Sequence of chain 2.B:
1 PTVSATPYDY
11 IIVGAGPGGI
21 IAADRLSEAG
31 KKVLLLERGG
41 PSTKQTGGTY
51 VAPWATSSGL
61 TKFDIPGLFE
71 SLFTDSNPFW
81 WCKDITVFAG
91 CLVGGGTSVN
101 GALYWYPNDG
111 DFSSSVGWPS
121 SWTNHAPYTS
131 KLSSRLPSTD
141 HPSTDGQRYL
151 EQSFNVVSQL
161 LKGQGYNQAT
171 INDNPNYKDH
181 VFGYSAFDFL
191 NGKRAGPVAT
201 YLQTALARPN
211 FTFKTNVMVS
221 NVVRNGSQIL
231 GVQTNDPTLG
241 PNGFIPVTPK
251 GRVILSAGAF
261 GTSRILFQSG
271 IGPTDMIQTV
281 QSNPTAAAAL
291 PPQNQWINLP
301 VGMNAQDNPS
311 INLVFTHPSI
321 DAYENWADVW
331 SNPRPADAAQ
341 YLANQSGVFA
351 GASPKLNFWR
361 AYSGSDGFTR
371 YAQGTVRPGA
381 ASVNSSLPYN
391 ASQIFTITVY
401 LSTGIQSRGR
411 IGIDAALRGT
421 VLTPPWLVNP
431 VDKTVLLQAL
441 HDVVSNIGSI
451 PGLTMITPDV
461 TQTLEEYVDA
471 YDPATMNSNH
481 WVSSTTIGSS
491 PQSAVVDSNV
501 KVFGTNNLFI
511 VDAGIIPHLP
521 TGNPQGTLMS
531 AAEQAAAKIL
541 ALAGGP

Binding-site contacts:
Ligand atom N2 contacts residue GLN462 of chain 1.B at 4.2 Å.
Ligand atom C4 contacts residue ASN384 of chain 1.B at 4.1 Å.
Ligand atom C4 contacts residue GLN462 of chain 1.B at 4.0 Å.
Ligand atom O5 contacts residue GLN462 of chain 1.B at 4.1 Å.
Ligand atom O3 contacts residue GLN462 of chain 1.B at 3.5 Å (h-bond).
Ligand atom C6 contacts residue THR461 of chain 1.B at 3.6 Å.
Ligand atom C2 contacts residue ASN384 of chain 1.B at 2.4 Å.
Ligand atom O6 contacts residue SER386 of chain 1.B at 3.9 Å.
Ligand atom O6 contacts residue ASN384 of chain 1.B at 4.5 Å.
Ligand atom O7 contacts residue GLN462 of chain 1.B at 2.9 Å (h-bond).
Ligand atom O6 contacts residue ASP459 of chain 1.B at 3.0 Å (salt-bridge).
Ligand atom C8 contacts residue ALA470 of chain 1.B at 3.7 Å (hydrophobic).
Ligand atom O6 contacts residue THR461 of chain 1.B at 3.5 Å (h-bond).
Ligand atom O5 contacts residue ASN384 of chain 1.B at 2.3 Å (h-bond).
Ligand atom C7 contacts residue ASN384 of chain 1.B at 3.6 Å.
Ligand atom O7 contacts residue TYR467 of chain 1.B at 4.2 Å.
Ligand atom C1 contacts residue GLN462 of chain 1.B at 4.4 Å.
Ligand atom O4 contacts residue PRO388 of chain 2.B at 3.9 Å.
Ligand atom O7 contacts residue ALA470 of chain 1.B at 3.7 Å.
Ligand atom C6 contacts residue ASP459 of chain 1.B at 4.2 Å.
Ligand atom C1 contacts residue ASN384 of chain 1.B at 1.4 Å.
Ligand atom N2 contacts residue ASN384 of chain 1.B at 2.8 Å (h-bond).
Ligand atom C3 contacts residue GLN462 of chain 1.B at 3.9 Å.
Ligand atom C2 contacts residue GLN462 of chain 1.B at 3.7 Å.
Ligand atom O7 contacts residue ASN384 of chain 1.B at 4.0 Å.
Ligand atom C7 contacts residue GLN462 of chain 1.B at 3.9 Å.
Ligand atom C7 contacts residue ALA470 of chain 1.B at 4.0 Å (hydrophobic).
Ligand atom C5 contacts residue ASN384 of chain 1.B at 3.6 Å.
Ligand atom C3 contacts residue ASN384 of chain 1.B at 3.7 Å.

Sequence of chain 1.B:
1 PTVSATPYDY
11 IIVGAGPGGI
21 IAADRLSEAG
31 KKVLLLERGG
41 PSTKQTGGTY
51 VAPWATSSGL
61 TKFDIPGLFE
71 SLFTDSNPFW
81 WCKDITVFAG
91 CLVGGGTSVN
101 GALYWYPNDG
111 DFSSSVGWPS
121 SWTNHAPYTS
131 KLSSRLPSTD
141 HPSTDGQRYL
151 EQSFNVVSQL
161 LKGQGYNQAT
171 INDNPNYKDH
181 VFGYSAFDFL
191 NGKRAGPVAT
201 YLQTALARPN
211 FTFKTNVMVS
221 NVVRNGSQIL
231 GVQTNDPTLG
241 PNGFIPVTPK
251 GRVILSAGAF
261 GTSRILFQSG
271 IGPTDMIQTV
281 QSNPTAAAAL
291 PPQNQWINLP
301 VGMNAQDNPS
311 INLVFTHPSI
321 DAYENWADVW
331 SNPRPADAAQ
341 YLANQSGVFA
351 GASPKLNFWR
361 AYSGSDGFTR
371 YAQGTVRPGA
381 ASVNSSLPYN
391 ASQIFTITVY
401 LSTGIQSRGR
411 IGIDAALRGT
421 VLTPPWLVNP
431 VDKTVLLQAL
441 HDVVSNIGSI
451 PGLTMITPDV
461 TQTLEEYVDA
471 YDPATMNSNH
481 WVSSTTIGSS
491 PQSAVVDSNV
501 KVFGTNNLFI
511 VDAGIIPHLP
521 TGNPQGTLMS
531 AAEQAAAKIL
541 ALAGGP

The small molecule below binds the protein below.
Small molecule (SMILES): CC(=O)N[C@@H]1[C@@H](O)[C@H](O)[C@@H](CO)O[C@H]1O